The small molecule below binds the protein below.
Small molecule (SMILES): Nc1ncnc2c1ncn2[C@@H]1O[C@H](COP(=O)(O)OP(=O)(O)OC[C@H]2O[C@H](O)[C@H](O)[C@@H]2O)[C@@H](O)[C@H]1O

Sequence of chain 1.A:
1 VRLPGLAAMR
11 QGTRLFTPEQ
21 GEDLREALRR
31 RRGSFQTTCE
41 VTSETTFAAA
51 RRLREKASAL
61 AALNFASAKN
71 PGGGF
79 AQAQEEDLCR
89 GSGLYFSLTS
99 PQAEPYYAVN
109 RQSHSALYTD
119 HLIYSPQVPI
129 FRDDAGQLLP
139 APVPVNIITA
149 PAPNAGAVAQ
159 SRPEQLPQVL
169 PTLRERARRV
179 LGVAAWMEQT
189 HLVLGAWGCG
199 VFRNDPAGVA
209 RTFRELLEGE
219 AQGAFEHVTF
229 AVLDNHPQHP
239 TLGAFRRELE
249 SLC

Binding-site contacts:
Ligand atom O2A contacts residue ALA81 of chain 1.A at 3.2 Å.
Ligand atom O1B contacts residue PHE200 of chain 1.A at 2.9 Å (h-bond).
Ligand atom O2B contacts residue TRP195 of chain 1.A at 3.4 Å.
Ligand atom C6 contacts residue GLN82 of chain 1.A at 3.5 Å.
Ligand atom C5 contacts residue ASP85 of chain 1.A at 3.4 Å.
Ligand atom C5' contacts residue GLY198 of chain 1.A at 3.5 Å.
Ligand atom O2B contacts residue GLY196 of chain 1.A at 1.4 Å.
Ligand atom C2 contacts residue THR46 of chain 1.A at 3.1 Å.
Ligand atom O2D contacts residue SER67 of chain 1.A at 3.5 Å.
Ligand atom C6 contacts residue ASP85 of chain 1.A at 2.6 Å.
Ligand atom O4D contacts residue VAL199 of chain 1.A at 3.1 Å.
Ligand atom O2B contacts residue CYS197 of chain 1.A at 3.3 Å (h-bond).
Ligand atom N1 contacts residue ASP85 of chain 1.A at 3.6 Å (salt-bridge).
Ligand atom C5 contacts residue GLN82 of chain 1.A at 3.6 Å.
Ligand atom O3D contacts residue SER67 of chain 1.A at 3.5 Å.
Ligand atom O3' contacts residue GLY198 of chain 1.A at 3.4 Å.
Ligand atom C4' contacts residue ALA194 of chain 1.A at 3.4 Å (hydrophobic).
Ligand atom N3 contacts residue LEU231 of chain 1.A at 3.5 Å.
Ligand atom N7 contacts residue ASP85 of chain 1.A at 3.5 Å (salt-bridge).
Ligand atom O3A contacts residue PHE65 of chain 1.A at 3.5 Å.
Ligand atom C1' contacts residue LEU231 of chain 1.A at 3.6 Å (hydrophobic).
Ligand atom O4' contacts residue PHE65 of chain 1.A at 3.5 Å.
Ligand atom O5D contacts residue PHE200 of chain 1.A at 3.4 Å.
Ligand atom PB contacts residue GLY196 of chain 1.A at 2.8 Å.
Ligand atom O1B contacts residue VAL199 of chain 1.A at 2.7 Å (h-bond).
Ligand atom C5' contacts residue ALA194 of chain 1.A at 3.3 Å (hydrophobic).
Ligand atom C1D contacts residue ALA81 of chain 1.A at 3.3 Å (hydrophobic).
Ligand atom O1B contacts residue GLY196 of chain 1.A at 3.2 Å.
Ligand atom O1A contacts residue GLY198 of chain 1.A at 3.5 Å.
Ligand atom O2D contacts residue GLU83 of chain 1.A at 3.1 Å (salt-bridge).
Ligand atom N1 contacts residue THR46 of chain 1.A at 3.3 Å (h-bond).
Ligand atom O1B contacts residue GLY198 of chain 1.A at 3.0 Å (h-bond).
Ligand atom N6 contacts residue ASP85 of chain 1.A at 1.3 Å (salt-bridge).
Ligand atom C4 contacts residue LEU231 of chain 1.A at 3.5 Å (hydrophobic).
Ligand atom C5D contacts residue PHE65 of chain 1.A at 3.5 Å (hydrophobic).
Ligand atom C2' contacts residue LEU231 of chain 1.A at 3.2 Å (hydrophobic).
Ligand atom O2A contacts residue GLN82 of chain 1.A at 2.8 Å (h-bond).
Ligand atom O2' contacts residue LEU231 of chain 1.A at 2.4 Å (h-bond).
Ligand atom O2D contacts residue GLY73 of chain 1.A at 3.5 Å.
Ligand atom O1A contacts residue VAL199 of chain 1.A at 2.8 Å (h-bond).